The protein below binds the small molecule below.
Small molecule (SMILES): CC(=O)N[C@H]1[C@H](O[C@H]2[C@H](O)[C@@H](NC(C)=O)CO[C@@H]2CO)O[C@H](CO)[C@@H](O)[C@@H]1O

Sequence of chain 1.A:
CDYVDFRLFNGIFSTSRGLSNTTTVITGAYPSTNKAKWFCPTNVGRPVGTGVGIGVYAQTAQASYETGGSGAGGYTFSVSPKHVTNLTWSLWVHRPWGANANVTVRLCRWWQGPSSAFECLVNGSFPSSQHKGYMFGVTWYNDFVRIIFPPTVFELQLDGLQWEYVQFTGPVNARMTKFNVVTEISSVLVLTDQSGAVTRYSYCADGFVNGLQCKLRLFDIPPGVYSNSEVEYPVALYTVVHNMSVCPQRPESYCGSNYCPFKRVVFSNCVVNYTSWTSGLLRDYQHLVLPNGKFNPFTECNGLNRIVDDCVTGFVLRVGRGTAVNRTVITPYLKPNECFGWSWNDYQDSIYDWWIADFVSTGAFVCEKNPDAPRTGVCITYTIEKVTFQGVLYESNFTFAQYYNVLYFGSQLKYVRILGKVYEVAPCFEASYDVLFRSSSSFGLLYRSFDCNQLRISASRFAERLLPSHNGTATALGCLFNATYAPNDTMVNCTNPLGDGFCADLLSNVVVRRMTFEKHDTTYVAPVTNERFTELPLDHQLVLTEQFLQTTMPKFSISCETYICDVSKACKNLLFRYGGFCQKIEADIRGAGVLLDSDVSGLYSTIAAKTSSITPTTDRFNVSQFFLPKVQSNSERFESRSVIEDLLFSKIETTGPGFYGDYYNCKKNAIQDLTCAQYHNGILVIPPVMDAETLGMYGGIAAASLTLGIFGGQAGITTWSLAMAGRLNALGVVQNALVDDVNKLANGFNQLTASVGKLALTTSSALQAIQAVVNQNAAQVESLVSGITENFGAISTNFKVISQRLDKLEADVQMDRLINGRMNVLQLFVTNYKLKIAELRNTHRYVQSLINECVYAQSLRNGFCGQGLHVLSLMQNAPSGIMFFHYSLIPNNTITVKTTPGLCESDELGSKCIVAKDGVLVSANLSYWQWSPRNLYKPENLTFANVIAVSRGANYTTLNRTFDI

Binding-site contacts:
Ligand atom O7 contacts residue GLN316 of chain 1.A at 3.9 Å.
Ligand atom C3 contacts residue ASN102 of chain 1.A at 3.8 Å.
Ligand atom C2 contacts residue ASN102 of chain 1.A at 2.5 Å.
Ligand atom O5 contacts residue TRP127 of chain 1.A at 4.1 Å.
Ligand atom C6 contacts residue TRP127 of chain 1.A at 4.0 Å (hydrophobic).
Ligand atom O7 contacts residue ASN102 of chain 1.A at 3.4 Å (h-bond).
Ligand atom N2 contacts residue ASN102 of chain 1.A at 3.0 Å (h-bond).
Ligand atom C5 contacts residue ASN102 of chain 1.A at 3.6 Å.
Ligand atom O6 contacts residue TRP127 of chain 1.A at 4.3 Å.
Ligand atom C8 contacts residue GLN316 of chain 1.A at 3.5 Å.
Ligand atom C7 contacts residue ASN102 of chain 1.A at 3.4 Å.
Ligand atom C4 contacts residue ASN102 of chain 1.A at 4.2 Å.
Ligand atom O5 contacts residue ASN102 of chain 1.A at 2.3 Å (h-bond).
Ligand atom C7 contacts residue GLN316 of chain 1.A at 4.3 Å.
Ligand atom C5 contacts residue TRP127 of chain 1.A at 4.3 Å (hydrophobic).
Ligand atom C1 contacts residue ASN102 of chain 1.A at 1.4 Å.
Ligand atom O5 contacts residue PHE147 of chain 1.A at 4.4 Å.
Ligand atom O6 contacts residue PHE147 of chain 1.A at 3.8 Å.